Sequence of chain 1.A:
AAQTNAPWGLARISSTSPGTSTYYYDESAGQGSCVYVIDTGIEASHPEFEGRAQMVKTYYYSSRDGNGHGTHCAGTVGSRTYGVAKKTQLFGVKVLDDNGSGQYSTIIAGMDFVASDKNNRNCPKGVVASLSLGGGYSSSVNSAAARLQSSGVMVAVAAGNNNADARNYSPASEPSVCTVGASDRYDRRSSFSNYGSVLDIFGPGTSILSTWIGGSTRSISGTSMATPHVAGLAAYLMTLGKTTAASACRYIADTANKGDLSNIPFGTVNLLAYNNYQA

The small molecule below binds the protein below.
Small molecule (SMILES): CC(C)C[C@H](NC(=O)[C@H](C)NC(=O)[C@H](CC(=O)O)NC(=O)[C@H](C)NC(=O)[C@H](CCC(=O)O)NC(=O)CNC(=O)[C@@H](N)CCCCN)C(=O)N[C@@H](CO)C(=O)N[C@@H](CC(C)C)C(=O)N[C@@H](CC(=O)O)C(=O)O

Binding-site contacts:
Ligand atom OE2 contacts residue THR223 of chain 1.A at 3.4 Å (h-bond).
Ligand atom O contacts residue GLN103 of chain 1.A at 3.1 Å (h-bond).
Ligand atom CB contacts residue GLY102 of chain 1.A at 3.1 Å.
Ligand atom CB contacts residue LEU133 of chain 1.A at 3.1 Å (hydrophobic).
Ligand atom CA contacts residue GLY100 of chain 1.A at 3.1 Å.
Ligand atom N contacts residue HIS69 of chain 1.A at 3.5 Å.
Ligand atom OD1 contacts residue SER101 of chain 1.A at 3.5 Å (h-bond).
Ligand atom O contacts residue TYR104 of chain 1.A at 3.0 Å (h-bond).
Ligand atom CA contacts residue TYR104 of chain 1.A at 3.5 Å (hydrophobic).
Ligand atom CB contacts residue SER138 of chain 1.A at 3.0 Å.
Ligand atom OE1 contacts residue GLY134 of chain 1.A at 3.3 Å (h-bond).
Ligand atom CA contacts residue SER132 of chain 1.A at 3.5 Å.
Ligand atom CB contacts residue GLY135 of chain 1.A at 3.3 Å.
Ligand atom O contacts residue SER140 of chain 1.A at 3.1 Å (h-bond).
Ligand atom N contacts residue TYR104 of chain 1.A at 3.0 Å.
Ligand atom OE1 contacts residue LEU133 of chain 1.A at 3.2 Å.
Ligand atom CA contacts residue TYR104 of chain 1.A at 3.3 Å (hydrophobic).
Ligand atom OD2 contacts residue GLY102 of chain 1.A at 2.8 Å (h-bond).
Ligand atom CB contacts residue GLY100 of chain 1.A at 3.2 Å.
Ligand atom C contacts residue HIS69 of chain 1.A at 3.5 Å.
Ligand atom CG contacts residue SER101 of chain 1.A at 3.1 Å.
Ligand atom N contacts residue GLY134 of chain 1.A at 3.5 Å (h-bond).
Ligand atom C contacts residue GLY100 of chain 1.A at 3.4 Å.
Ligand atom O contacts residue ILE220 of chain 1.A at 3.4 Å.
Ligand atom CB contacts residue LEU96 of chain 1.A at 3.1 Å (hydrophobic).
Ligand atom CD1 contacts residue SER140 of chain 1.A at 3.3 Å.
Ligand atom CA contacts residue HIS69 of chain 1.A at 3.4 Å.
Ligand atom CB contacts residue SER101 of chain 1.A at 3.1 Å.
Ligand atom OD2 contacts residue SER101 of chain 1.A at 3.2 Å.
Ligand atom CD2 contacts residue SER138 of chain 1.A at 3.1 Å.
Ligand atom CG contacts residue GLY102 of chain 1.A at 3.3 Å.
Ligand atom OE2 contacts residue ALA158 of chain 1.A at 2.8 Å.
Ligand atom CA contacts residue SER224 of chain 1.A at 3.2 Å.
Ligand atom CB contacts residue TYR104 of chain 1.A at 3.4 Å (hydrophobic).
Ligand atom OG contacts residue SER105 of chain 1.A at 3.0 Å (h-bond).
Ligand atom CG contacts residue ASN161 of chain 1.A at 3.4 Å.
Ligand atom N contacts residue SER224 of chain 1.A at 3.3 Å.
Ligand atom N contacts residue HIS69 of chain 1.A at 3.2 Å (h-bond).
Ligand atom O contacts residue ILE107 of chain 1.A at 3.5 Å.
Ligand atom O contacts residue SER221 of chain 1.A at 2.8 Å (h-bond).